Binding-site contacts:
Ligand atom C7 contacts residue ASN271 of chain 1.E at 4.1 Å.
Ligand atom O5 contacts residue ILE292 of chain 1.E at 3.8 Å.
Ligand atom C5 contacts residue ASN271 of chain 1.E at 3.5 Å.
Ligand atom N2 contacts residue ASN271 of chain 1.E at 3.1 Å (h-bond).
Ligand atom C6 contacts residue ASN271 of chain 1.E at 4.5 Å.
Ligand atom C8 contacts residue VAL410 of chain 1.E at 4.1 Å (hydrophobic).
Ligand atom C3 contacts residue ASN271 of chain 1.E at 3.8 Å.
Ligand atom C5 contacts residue ILE292 of chain 1.E at 4.4 Å (hydrophobic).
Ligand atom C4 contacts residue ASN271 of chain 1.E at 4.1 Å.
Ligand atom O5 contacts residue ASN271 of chain 1.E at 2.1 Å (h-bond).
Ligand atom O6 contacts residue ILE292 of chain 1.E at 3.1 Å.
Ligand atom C1 contacts residue ASN271 of chain 1.E at 1.4 Å.
Ligand atom C8 contacts residue GLY409 of chain 1.E at 4.2 Å.
Ligand atom C6 contacts residue ILE292 of chain 1.E at 4.1 Å (hydrophobic).
Ligand atom N2 contacts residue GLY409 of chain 1.E at 4.2 Å.
Ligand atom C2 contacts residue ASN271 of chain 1.E at 2.4 Å.
Ligand atom O6 contacts residue ASN271 of chain 1.E at 4.2 Å.

This protein binds this small molecule.
Small molecule (SMILES): CC(=O)N[C@H]1[C@H](O[C@H]2[C@H](O)[C@@H](NC(C)=O)CO[C@@H]2CO)O[C@H](CO)[C@@H](O)[C@@H]1O

Sequence of chain 1.E:
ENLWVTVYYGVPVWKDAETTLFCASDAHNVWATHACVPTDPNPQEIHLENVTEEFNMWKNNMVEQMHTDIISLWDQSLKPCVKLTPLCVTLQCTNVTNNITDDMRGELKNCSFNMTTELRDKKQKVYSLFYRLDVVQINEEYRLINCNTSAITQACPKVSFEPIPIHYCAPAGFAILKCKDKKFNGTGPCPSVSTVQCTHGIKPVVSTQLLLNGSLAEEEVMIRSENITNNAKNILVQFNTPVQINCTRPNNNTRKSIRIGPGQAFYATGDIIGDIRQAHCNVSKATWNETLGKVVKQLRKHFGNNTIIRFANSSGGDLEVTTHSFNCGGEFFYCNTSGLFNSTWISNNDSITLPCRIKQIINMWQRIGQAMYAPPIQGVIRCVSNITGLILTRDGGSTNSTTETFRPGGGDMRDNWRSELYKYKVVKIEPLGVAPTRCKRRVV